Binding-site contacts:
Ligand atom O5 contacts residue GLN864 of chain 1.A at 4.4 Å.
Ligand atom C5 contacts residue ASN1043 of chain 1.B at 3.6 Å.
Ligand atom N2 contacts residue ASN1043 of chain 1.B at 2.9 Å (h-bond).
Ligand atom O5 contacts residue ASN1043 of chain 1.B at 2.3 Å (h-bond).
Ligand atom C5 contacts residue GLN864 of chain 1.A at 4.2 Å.
Ligand atom O6 contacts residue ASN1043 of chain 1.B at 4.2 Å.
Ligand atom C7 contacts residue ASN1043 of chain 1.B at 3.2 Å.
Ligand atom C2 contacts residue ASN1043 of chain 1.B at 2.5 Å.
Ligand atom C4 contacts residue ASN1043 of chain 1.B at 4.2 Å.
Ligand atom C1 contacts residue ASN1043 of chain 1.B at 1.4 Å.
Ligand atom O7 contacts residue ASN1043 of chain 1.B at 3.1 Å (h-bond).
Ligand atom C8 contacts residue ASN1043 of chain 1.B at 4.4 Å.
Ligand atom C8 contacts residue GLU1041 of chain 1.B at 3.5 Å.
Ligand atom C6 contacts residue GLN864 of chain 1.A at 4.4 Å.
Ligand atom C3 contacts residue ASN1043 of chain 1.B at 3.8 Å.
Ligand atom C8 contacts residue ARG1042 of chain 1.B at 3.3 Å.

Sequence of chain 1.A:
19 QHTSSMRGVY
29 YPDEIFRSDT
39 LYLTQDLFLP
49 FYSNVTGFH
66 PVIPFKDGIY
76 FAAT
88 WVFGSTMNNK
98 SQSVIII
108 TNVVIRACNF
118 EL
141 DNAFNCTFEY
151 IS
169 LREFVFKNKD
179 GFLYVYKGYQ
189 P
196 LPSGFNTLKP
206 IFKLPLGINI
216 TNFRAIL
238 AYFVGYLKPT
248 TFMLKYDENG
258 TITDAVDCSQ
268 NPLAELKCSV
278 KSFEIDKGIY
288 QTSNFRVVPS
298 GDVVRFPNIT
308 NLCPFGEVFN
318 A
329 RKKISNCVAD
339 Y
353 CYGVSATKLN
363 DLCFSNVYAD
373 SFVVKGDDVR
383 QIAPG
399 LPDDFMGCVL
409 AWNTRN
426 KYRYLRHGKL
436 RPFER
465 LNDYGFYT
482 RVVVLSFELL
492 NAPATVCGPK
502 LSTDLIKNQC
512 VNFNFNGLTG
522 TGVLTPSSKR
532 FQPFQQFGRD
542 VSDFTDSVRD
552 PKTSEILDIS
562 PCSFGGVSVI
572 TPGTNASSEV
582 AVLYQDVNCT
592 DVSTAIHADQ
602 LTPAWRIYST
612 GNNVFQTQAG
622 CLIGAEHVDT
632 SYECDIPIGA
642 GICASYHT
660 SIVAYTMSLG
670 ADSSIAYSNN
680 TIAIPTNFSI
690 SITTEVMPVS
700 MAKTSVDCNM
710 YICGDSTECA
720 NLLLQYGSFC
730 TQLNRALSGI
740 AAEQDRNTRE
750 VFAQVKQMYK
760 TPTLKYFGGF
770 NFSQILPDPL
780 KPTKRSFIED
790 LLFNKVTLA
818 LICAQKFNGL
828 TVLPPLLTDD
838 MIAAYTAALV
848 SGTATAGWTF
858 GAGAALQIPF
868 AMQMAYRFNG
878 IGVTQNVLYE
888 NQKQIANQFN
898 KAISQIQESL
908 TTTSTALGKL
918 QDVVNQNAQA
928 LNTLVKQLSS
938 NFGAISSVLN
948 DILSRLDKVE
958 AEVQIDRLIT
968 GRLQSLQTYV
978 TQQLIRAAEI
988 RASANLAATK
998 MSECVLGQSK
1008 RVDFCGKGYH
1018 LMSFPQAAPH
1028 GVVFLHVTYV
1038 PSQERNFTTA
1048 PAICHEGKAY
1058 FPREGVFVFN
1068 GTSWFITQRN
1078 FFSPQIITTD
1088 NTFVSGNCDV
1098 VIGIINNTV

This protein binds this small molecule.
Small molecule (SMILES): CC(=O)N[C@@H]1[C@@H](O)[C@H](O)[C@@H](CO)O[C@H]1O

Sequence of chain 1.B:
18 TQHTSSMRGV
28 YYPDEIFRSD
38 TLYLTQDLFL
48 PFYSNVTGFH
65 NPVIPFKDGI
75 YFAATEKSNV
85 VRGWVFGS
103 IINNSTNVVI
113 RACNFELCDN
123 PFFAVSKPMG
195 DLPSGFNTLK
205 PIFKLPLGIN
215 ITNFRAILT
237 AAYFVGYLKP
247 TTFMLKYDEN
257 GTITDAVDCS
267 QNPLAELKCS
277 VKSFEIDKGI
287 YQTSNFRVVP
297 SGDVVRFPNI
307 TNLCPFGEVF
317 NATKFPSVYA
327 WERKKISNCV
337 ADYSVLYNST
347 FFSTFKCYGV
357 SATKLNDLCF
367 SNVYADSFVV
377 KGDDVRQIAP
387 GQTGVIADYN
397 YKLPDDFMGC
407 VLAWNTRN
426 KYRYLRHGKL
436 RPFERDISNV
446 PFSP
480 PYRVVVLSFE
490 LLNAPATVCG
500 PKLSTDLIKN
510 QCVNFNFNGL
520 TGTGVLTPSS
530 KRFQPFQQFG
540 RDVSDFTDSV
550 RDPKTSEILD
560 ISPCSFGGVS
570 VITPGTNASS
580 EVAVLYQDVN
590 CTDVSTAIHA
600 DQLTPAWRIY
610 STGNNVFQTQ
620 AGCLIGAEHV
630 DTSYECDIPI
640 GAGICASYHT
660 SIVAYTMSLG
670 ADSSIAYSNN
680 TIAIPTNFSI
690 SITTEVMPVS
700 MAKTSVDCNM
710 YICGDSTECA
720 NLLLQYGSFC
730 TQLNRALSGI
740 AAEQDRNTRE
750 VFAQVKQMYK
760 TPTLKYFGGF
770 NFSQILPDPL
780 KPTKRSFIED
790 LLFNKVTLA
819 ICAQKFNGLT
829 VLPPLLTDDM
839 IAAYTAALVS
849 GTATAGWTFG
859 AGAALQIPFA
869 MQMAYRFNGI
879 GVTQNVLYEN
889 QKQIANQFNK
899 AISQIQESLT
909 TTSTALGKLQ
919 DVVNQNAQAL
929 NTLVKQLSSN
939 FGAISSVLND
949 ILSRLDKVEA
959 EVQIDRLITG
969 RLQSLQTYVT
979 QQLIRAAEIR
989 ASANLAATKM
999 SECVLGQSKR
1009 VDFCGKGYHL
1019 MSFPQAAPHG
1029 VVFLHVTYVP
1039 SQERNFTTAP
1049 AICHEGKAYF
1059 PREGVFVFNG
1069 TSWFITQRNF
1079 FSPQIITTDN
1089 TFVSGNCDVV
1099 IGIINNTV